Binding-site contacts:
Ligand atom O5 contacts residue ASN307 of chain 2.E at 2.3 Å (h-bond).
Ligand atom C5 contacts residue ASN307 of chain 2.E at 3.6 Å.
Ligand atom C3 contacts residue ASN307 of chain 2.E at 3.8 Å.
Ligand atom N2 contacts residue ASN307 of chain 2.E at 3.0 Å (h-bond).
Ligand atom C8 contacts residue ILE306 of chain 2.E at 3.7 Å (hydrophobic).
Ligand atom C8 contacts residue ASN307 of chain 2.E at 4.5 Å.
Ligand atom C2 contacts residue ASN307 of chain 2.E at 2.5 Å.
Ligand atom O6 contacts residue GLN328 of chain 2.E at 4.3 Å.
Ligand atom C7 contacts residue PRO305 of chain 2.E at 4.3 Å (hydrophobic).
Ligand atom C7 contacts residue ASN307 of chain 2.E at 4.1 Å.
Ligand atom C8 contacts residue PRO305 of chain 2.E at 2.9 Å (hydrophobic).
Ligand atom C1 contacts residue ASN307 of chain 2.E at 1.4 Å.
Ligand atom C4 contacts residue ASN307 of chain 2.E at 4.2 Å.

This small molecule binds to this protein.
Small molecule (SMILES): CC(=O)N[C@H]1[C@H](O[C@H]2[C@H](O)[C@@H](NC(C)=O)CO[C@@H]2CO[C@@H]2O[C@@H](C)[C@@H](O)[C@@H](O)[C@@H]2O)O[C@H](CO)[C@@H](O[C@@H]2O[C@H](CO)[C@@H](O)[C@H](O)[C@@H]2O)[C@@H]1O

Sequence of chain 2.E:
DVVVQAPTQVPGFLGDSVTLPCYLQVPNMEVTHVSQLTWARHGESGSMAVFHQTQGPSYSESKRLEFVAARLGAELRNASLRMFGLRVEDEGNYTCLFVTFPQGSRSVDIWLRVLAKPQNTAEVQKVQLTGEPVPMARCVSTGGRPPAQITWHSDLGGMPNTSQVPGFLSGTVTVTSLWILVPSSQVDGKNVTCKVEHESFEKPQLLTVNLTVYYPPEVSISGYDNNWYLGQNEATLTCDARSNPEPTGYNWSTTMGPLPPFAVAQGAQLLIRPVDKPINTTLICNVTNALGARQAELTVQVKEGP